The small molecule below binds the protein below.
Small molecule (SMILES): CC(=O)N[C@@H]1[C@@H](O)[C@H](O)[C@@H](CO)O[C@H]1O

Binding-site contacts:
Ligand atom O7 contacts residue VAL47 of chain 1.C at 4.4 Å.
Ligand atom O7 contacts residue CYS46 of chain 1.C at 3.1 Å (h-bond).
Ligand atom C7 contacts residue ASN48 of chain 1.C at 3.8 Å.
Ligand atom C2 contacts residue ASN48 of chain 1.C at 2.5 Å.
Ligand atom C8 contacts residue CYS46 of chain 1.C at 4.2 Å (hydrophobic).
Ligand atom C8 contacts residue VAL47 of chain 1.C at 4.4 Å (hydrophobic).
Ligand atom N2 contacts residue ASN48 of chain 1.C at 2.9 Å (h-bond).
Ligand atom O5 contacts residue ASN168 of chain 1.C at 4.4 Å.
Ligand atom C8 contacts residue ASN48 of chain 1.C at 3.6 Å.
Ligand atom C5 contacts residue ASN48 of chain 1.C at 3.7 Å.
Ligand atom N2 contacts residue CYS46 of chain 1.C at 4.3 Å.
Ligand atom C3 contacts residue ASN48 of chain 1.C at 3.8 Å.
Ligand atom C7 contacts residue CYS46 of chain 1.C at 3.9 Å (hydrophobic).
Ligand atom C4 contacts residue ASN48 of chain 1.C at 4.3 Å.
Ligand atom C1 contacts residue ASN48 of chain 1.C at 1.4 Å.
Ligand atom O5 contacts residue ASN48 of chain 1.C at 2.4 Å (h-bond).

Sequence of chain 1.C:
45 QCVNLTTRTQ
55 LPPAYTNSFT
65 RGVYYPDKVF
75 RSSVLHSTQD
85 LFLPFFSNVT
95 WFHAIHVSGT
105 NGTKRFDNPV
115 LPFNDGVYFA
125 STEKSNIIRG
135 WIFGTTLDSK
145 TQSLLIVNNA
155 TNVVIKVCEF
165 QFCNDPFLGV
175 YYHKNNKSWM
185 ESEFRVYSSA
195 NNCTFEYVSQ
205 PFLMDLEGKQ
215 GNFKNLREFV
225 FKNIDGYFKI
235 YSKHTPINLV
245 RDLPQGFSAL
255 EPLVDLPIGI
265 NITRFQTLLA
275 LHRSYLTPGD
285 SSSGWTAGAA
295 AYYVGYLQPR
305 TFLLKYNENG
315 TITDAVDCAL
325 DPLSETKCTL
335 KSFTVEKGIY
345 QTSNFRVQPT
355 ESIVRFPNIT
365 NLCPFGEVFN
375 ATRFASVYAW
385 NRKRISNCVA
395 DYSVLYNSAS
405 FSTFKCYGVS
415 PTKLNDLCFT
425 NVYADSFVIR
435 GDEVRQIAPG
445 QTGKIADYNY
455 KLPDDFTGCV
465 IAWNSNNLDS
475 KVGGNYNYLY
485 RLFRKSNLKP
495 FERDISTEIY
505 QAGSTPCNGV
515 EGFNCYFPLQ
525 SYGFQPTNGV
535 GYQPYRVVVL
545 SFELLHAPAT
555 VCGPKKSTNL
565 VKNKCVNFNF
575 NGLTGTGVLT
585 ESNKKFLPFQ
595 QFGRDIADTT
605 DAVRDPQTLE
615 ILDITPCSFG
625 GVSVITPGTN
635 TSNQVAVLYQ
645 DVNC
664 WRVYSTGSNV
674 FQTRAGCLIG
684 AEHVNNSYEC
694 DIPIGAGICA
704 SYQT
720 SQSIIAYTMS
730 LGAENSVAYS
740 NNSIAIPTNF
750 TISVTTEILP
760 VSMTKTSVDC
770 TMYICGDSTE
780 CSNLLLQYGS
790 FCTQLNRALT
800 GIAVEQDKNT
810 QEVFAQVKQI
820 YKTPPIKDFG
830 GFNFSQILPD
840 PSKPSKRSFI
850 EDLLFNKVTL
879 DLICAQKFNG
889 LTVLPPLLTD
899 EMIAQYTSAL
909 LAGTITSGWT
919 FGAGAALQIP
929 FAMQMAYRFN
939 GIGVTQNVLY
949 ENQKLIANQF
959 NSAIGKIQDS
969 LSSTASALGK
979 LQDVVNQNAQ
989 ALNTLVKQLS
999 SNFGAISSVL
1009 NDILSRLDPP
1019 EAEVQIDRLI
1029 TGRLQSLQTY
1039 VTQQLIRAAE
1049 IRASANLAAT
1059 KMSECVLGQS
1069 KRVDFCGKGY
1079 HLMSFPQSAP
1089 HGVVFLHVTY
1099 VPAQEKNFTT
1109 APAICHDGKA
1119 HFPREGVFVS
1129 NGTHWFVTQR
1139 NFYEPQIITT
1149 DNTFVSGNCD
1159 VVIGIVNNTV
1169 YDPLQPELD